Binding-site contacts:
Ligand atom O10 contacts residue HEM1 of chain 1.C at 3.4 Å.
Ligand atom N9 contacts residue VAL59 of chain 1.A at 3.5 Å.
Ligand atom C6 contacts residue PHE35 of chain 1.A at 3.2 Å (hydrophobic).
Ligand atom C4 contacts residue OXY1 of chain 1.G at 1.5 Å.
Ligand atom C3 contacts residue OXY1 of chain 1.G at 2.9 Å.
Ligand atom C5 contacts residue VAL59 of chain 1.A at 3.5 Å (hydrophobic).
Ligand atom O8 contacts residue TYR38 of chain 1.A at 3.3 Å (h-bond).
Ligand atom O11 contacts residue OXY1 of chain 1.G at 3.2 Å (h-bond).
Ligand atom C5 contacts residue PHE35 of chain 1.A at 3.4 Å (hydrophobic).
Ligand atom C1 contacts residue HIS55 of chain 1.A at 3.6 Å.
Ligand atom O10 contacts residue PHE21 of chain 1.A at 3.8 Å.
Ligand atom O11 contacts residue VAL59 of chain 1.A at 3.5 Å.
Ligand atom C3 contacts residue THR56 of chain 1.A at 3.7 Å.
Ligand atom O8 contacts residue THR56 of chain 1.A at 2.6 Å (h-bond).
Ligand atom O7 contacts residue TYR38 of chain 1.A at 3.1 Å (h-bond).
Ligand atom O11 contacts residue PHE60 of chain 1.A at 3.7 Å.
Ligand atom O7 contacts residue HEM1 of chain 1.C at 2.7 Å (h-bond).
Ligand atom C5 contacts residue HEM1 of chain 1.C at 3.6 Å.
Ligand atom O10 contacts residue VAL59 of chain 1.A at 3.6 Å.
Ligand atom O8 contacts residue HIS55 of chain 1.A at 3.6 Å.
Ligand atom C3 contacts residue PHE21 of chain 1.A at 3.3 Å (hydrophobic).
Ligand atom C1 contacts residue HEM1 of chain 1.C at 3.4 Å.
Ligand atom C2 contacts residue THR56 of chain 1.A at 3.6 Å.
Ligand atom C2 contacts residue OXY1 of chain 1.G at 3.6 Å.
Ligand atom N9 contacts residue OXY1 of chain 1.G at 1.9 Å (h-bond).
Ligand atom O8 contacts residue PHE52 of chain 1.A at 3.7 Å.
Ligand atom C1 contacts residue OXY1 of chain 1.G at 3.5 Å.
Ligand atom C4 contacts residue VAL59 of chain 1.A at 3.4 Å (hydrophobic).
Ligand atom O10 contacts residue OXY1 of chain 1.G at 1.8 Å (h-bond).
Ligand atom O8 contacts residue PHE21 of chain 1.A at 3.6 Å.
Ligand atom O7 contacts residue HIS55 of chain 1.A at 3.0 Å.
Ligand atom O11 contacts residue PHE21 of chain 1.A at 2.8 Å.
Ligand atom C1 contacts residue PHE35 of chain 1.A at 3.8 Å (hydrophobic).
Ligand atom C6 contacts residue HEM1 of chain 1.C at 3.3 Å.
Ligand atom C4 contacts residue PHE21 of chain 1.A at 3.3 Å (hydrophobic).
Ligand atom C2 contacts residue PHE21 of chain 1.A at 3.7 Å (hydrophobic).
Ligand atom C3 contacts residue VAL59 of chain 1.A at 3.7 Å (hydrophobic).
Ligand atom C5 contacts residue OXY1 of chain 1.G at 1.1 Å.
Ligand atom N9 contacts residue PHE21 of chain 1.A at 3.2 Å.
Ligand atom C6 contacts residue OXY1 of chain 1.G at 2.5 Å.

Sequence of chain 1.A:
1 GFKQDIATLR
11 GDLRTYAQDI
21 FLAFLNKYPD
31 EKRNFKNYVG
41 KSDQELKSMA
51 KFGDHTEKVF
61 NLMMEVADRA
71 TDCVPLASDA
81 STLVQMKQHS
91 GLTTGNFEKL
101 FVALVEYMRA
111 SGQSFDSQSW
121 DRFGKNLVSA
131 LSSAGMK

A protein and the small-molecule ligand that binds it are described below.
Small molecule (SMILES): O=[N+]([O-])c1ccc(O)c(O)c1